Sequence of chain 1.E:
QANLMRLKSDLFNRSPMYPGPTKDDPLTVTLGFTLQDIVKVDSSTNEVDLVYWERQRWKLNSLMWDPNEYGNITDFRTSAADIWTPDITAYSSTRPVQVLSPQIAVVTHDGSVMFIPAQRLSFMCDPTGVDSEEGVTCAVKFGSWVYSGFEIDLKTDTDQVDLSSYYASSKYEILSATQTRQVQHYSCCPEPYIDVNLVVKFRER

The protein below binds the small molecule below.
Small molecule (SMILES): CC(=O)N[C@@H]1[C@@H](O)[C@H](O)[C@@H](CO)O[C@H]1O

Binding-site contacts:
Ligand atom C4 contacts residue ASN72 of chain 1.E at 4.2 Å.
Ligand atom C8 contacts residue ASN68 of chain 1.E at 3.5 Å.
Ligand atom C8 contacts residue GLY71 of chain 1.E at 4.1 Å.
Ligand atom C2 contacts residue ASN68 of chain 1.E at 4.5 Å.
Ligand atom C5 contacts residue ASN72 of chain 1.E at 3.8 Å.
Ligand atom O7 contacts residue ASN72 of chain 1.E at 3.5 Å (h-bond).
Ligand atom N2 contacts residue ASN68 of chain 1.E at 3.7 Å.
Ligand atom C3 contacts residue ASN72 of chain 1.E at 4.0 Å.
Ligand atom O5 contacts residue ASN72 of chain 1.E at 2.5 Å (h-bond).
Ligand atom C7 contacts residue ASN72 of chain 1.E at 3.5 Å.
Ligand atom N2 contacts residue ASN72 of chain 1.E at 3.0 Å (h-bond).
Ligand atom C3 contacts residue ASN68 of chain 1.E at 4.4 Å.
Ligand atom O7 contacts residue GLY71 of chain 1.E at 4.3 Å.
Ligand atom C7 contacts residue GLY71 of chain 1.E at 4.4 Å.
Ligand atom C8 contacts residue ASN72 of chain 1.E at 4.4 Å.
Ligand atom C2 contacts residue ASN72 of chain 1.E at 2.7 Å.
Ligand atom C1 contacts residue ASN72 of chain 1.E at 1.5 Å.